This small molecule binds to this protein.
Small molecule (SMILES): O=C(O)C(=O)O

Binding-site contacts:
Ligand atom C2 contacts residue SER344 of chain 1.A at 3.4 Å.
Ligand atom O6 contacts residue ALA345 of chain 1.A at 3.6 Å.
Ligand atom O4 contacts residue ASN347 of chain 1.A at 3.8 Å.
Ligand atom O5 contacts residue ALA345 of chain 1.A at 3.7 Å.
Ligand atom C2 contacts residue NAG1 of chain 1.F at 4.3 Å.
Ligand atom O5 contacts residue SER344 of chain 1.A at 2.8 Å (h-bond).
Ligand atom C2 contacts residue ASN347 of chain 1.A at 3.6 Å.
Ligand atom O6 contacts residue SER344 of chain 1.A at 2.4 Å (h-bond).
Ligand atom O4 contacts residue SER344 of chain 1.A at 4.5 Å.
Ligand atom O6 contacts residue ASN347 of chain 1.A at 2.8 Å (h-bond).
Ligand atom O4 contacts residue NAG1 of chain 1.F at 3.9 Å.
Ligand atom C1 contacts residue SER344 of chain 1.A at 3.7 Å.
Ligand atom O6 contacts residue NAG1 of chain 1.F at 3.8 Å.

Sequence of chain 1.A:
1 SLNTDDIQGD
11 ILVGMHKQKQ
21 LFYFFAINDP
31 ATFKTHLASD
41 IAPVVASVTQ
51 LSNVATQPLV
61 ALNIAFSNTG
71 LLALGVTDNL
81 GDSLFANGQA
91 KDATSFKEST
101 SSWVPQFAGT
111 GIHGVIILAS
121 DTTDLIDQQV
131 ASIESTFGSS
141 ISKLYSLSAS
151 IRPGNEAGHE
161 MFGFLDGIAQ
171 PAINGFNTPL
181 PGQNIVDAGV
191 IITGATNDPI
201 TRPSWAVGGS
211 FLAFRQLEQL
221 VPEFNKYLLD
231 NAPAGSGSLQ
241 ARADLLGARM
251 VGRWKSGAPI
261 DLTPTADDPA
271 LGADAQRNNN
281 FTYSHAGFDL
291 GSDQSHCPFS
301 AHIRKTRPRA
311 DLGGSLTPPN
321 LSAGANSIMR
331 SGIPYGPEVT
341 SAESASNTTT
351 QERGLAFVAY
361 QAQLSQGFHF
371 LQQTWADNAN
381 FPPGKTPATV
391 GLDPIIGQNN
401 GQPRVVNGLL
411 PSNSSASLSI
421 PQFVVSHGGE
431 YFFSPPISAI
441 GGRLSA